Sequence of chain 1.A:
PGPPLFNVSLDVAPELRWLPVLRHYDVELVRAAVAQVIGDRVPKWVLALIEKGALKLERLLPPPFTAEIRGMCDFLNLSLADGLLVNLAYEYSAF

A protein and the small-molecule ligand that binds it are described below.
Small molecule (SMILES): COCCOCCOCCOc1ccc(C(C)(C)CC(C)(C)C)cc1

Binding-site contacts:
Ligand atom O21 contacts residue ALA25 of chain 1.A at 3.7 Å.
Ligand atom C12 contacts residue LEU28 of chain 1.A at 4.2 Å (hydrophobic).
Ligand atom C23 contacts residue GLU27 of chain 1.A at 3.9 Å.
Ligand atom O18 contacts residue ALA25 of chain 1.A at 4.5 Å.
Ligand atom C23 contacts residue ALA25 of chain 1.A at 4.2 Å (hydrophobic).
Ligand atom C16 contacts residue LEU28 of chain 1.A at 4.2 Å (hydrophobic).
Ligand atom C2 contacts residue LEU31 of chain 1.A at 4.2 Å (hydrophobic).
Ligand atom O15 contacts residue LEU28 of chain 1.A at 3.7 Å.
Ligand atom C2 contacts residue LEU28 of chain 1.A at 4.1 Å (hydrophobic).
Ligand atom C2 contacts residue GLU27 of chain 1.A at 4.0 Å.
Ligand atom C20 contacts residue ALA25 of chain 1.A at 4.3 Å (hydrophobic).
Ligand atom C2 contacts residue GLY83 of chain 1.A at 4.2 Å.
Ligand atom C8 contacts residue GLU27 of chain 1.A at 3.9 Å.
Ligand atom C13 contacts residue GLU27 of chain 1.A at 4.0 Å.
Ligand atom C3 contacts residue LEU28 of chain 1.A at 4.3 Å (hydrophobic).
Ligand atom C17 contacts residue ALA25 of chain 1.A at 3.6 Å (hydrophobic).
Ligand atom C22 contacts residue ALA25 of chain 1.A at 4.3 Å (hydrophobic).
Ligand atom C25 contacts residue GLU27 of chain 1.A at 4.0 Å.
Ligand atom C8 contacts residue ASP86 of chain 1.A at 3.7 Å.
Ligand atom C6 contacts residue ASP86 of chain 1.A at 4.4 Å.
Ligand atom C17 contacts residue LEU28 of chain 1.A at 3.5 Å (hydrophobic).
Ligand atom O24 contacts residue GLU27 of chain 1.A at 4.4 Å.
Ligand atom C19 contacts residue ALA25 of chain 1.A at 4.1 Å (hydrophobic).
Ligand atom C14 contacts residue GLU27 of chain 1.A at 3.5 Å.
Ligand atom C5 contacts residue ASP86 of chain 1.A at 4.1 Å.
Ligand atom C13 contacts residue LEU28 of chain 1.A at 4.1 Å (hydrophobic).
Ligand atom C4 contacts residue ASP86 of chain 1.A at 3.7 Å.